Sequence of chain 1.A:
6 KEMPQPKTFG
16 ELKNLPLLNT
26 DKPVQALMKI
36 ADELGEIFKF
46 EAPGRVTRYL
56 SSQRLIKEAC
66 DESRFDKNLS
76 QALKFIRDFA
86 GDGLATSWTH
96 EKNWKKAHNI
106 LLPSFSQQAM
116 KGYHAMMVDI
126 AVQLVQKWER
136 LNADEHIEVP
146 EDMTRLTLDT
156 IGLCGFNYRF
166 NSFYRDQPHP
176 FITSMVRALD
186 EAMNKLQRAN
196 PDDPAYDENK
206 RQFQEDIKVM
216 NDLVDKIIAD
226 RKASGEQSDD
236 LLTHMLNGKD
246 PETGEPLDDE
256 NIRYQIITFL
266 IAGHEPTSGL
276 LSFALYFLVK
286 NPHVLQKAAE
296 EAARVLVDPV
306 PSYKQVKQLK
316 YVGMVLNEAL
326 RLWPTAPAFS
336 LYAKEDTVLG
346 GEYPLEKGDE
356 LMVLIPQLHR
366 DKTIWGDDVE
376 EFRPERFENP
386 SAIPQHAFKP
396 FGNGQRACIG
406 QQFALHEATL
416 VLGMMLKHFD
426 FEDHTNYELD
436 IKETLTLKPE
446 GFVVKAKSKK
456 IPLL

The protein below binds the small molecule below.
Small molecule (SMILES): O=C(CCCCn1ccnc1)N[C@@H](Cc1ccccc1)C(=O)O

Binding-site contacts:
Ligand atom C02 contacts residue MET357 of chain 1.A at 4.0 Å (hydrophobic).
Ligand atom C04 contacts residue TYR54 of chain 1.A at 3.6 Å (hydrophobic).
Ligand atom C06 contacts residue TYR54 of chain 1.A at 3.9 Å (hydrophobic).
Ligand atom C20 contacts residue PRO332 of chain 1.A at 3.9 Å (hydrophobic).
Ligand atom O01 contacts residue TYR54 of chain 1.A at 2.7 Å (h-bond).
Ligand atom C11 contacts residue TYR54 of chain 1.A at 3.3 Å (hydrophobic).
Ligand atom C12 contacts residue ALA77 of chain 1.A at 3.9 Å (hydrophobic).
Ligand atom N22 contacts residue ALA333 of chain 1.A at 3.7 Å.
Ligand atom C12 contacts residue SER75 of chain 1.A at 3.6 Å.
Ligand atom C17 contacts residue ALA333 of chain 1.A at 3.9 Å (hydrophobic).
Ligand atom C10 contacts residue ARG50 of chain 1.A at 3.5 Å.
Ligand atom C10 contacts residue PHE45 of chain 1.A at 3.7 Å (hydrophobic).
Ligand atom C20 contacts residue ALA333 of chain 1.A at 3.2 Å (hydrophobic).
Ligand atom C21 contacts residue ALA333 of chain 1.A at 3.2 Å (hydrophobic).
Ligand atom O14 contacts residue GLN76 of chain 1.A at 2.8 Å (h-bond).
Ligand atom O13 contacts residue GLN76 of chain 1.A at 3.4 Å (h-bond).
Ligand atom C05 contacts residue LEU23 of chain 1.A at 3.7 Å (hydrophobic).
Ligand atom N19 contacts residue ALA333 of chain 1.A at 3.7 Å.
Ligand atom C12 contacts residue GLN76 of chain 1.A at 3.5 Å.
Ligand atom C11 contacts residue ARG50 of chain 1.A at 3.6 Å.
Ligand atom O13 contacts residue LEU191 of chain 1.A at 3.9 Å.
Ligand atom C06 contacts residue LEU23 of chain 1.A at 3.6 Å (hydrophobic).
Ligand atom C02 contacts residue TYR54 of chain 1.A at 3.7 Å (hydrophobic).
Ligand atom C12 contacts residue ARG50 of chain 1.A at 3.7 Å.
Ligand atom C06 contacts residue ARG50 of chain 1.A at 3.6 Å.
Ligand atom C07 contacts residue ARG50 of chain 1.A at 3.5 Å.
Ligand atom O13 contacts residue SER75 of chain 1.A at 3.5 Å.
Ligand atom C08 contacts residue ARG50 of chain 1.A at 3.2 Å.
Ligand atom O14 contacts residue ARG50 of chain 1.A at 2.5 Å (salt-bridge).
Ligand atom C23 contacts residue ALA333 of chain 1.A at 3.9 Å (hydrophobic).
Ligand atom O01 contacts residue LEU32 of chain 1.A at 3.5 Å.
Ligand atom C09 contacts residue ARG50 of chain 1.A at 3.3 Å.
Ligand atom C05 contacts residue TYR54 of chain 1.A at 3.5 Å (hydrophobic).
Ligand atom O13 contacts residue ALA77 of chain 1.A at 2.9 Å (h-bond).
Ligand atom C21 contacts residue ALA331 of chain 1.A at 3.3 Å (hydrophobic).
Ligand atom O01 contacts residue MET357 of chain 1.A at 3.9 Å.
Ligand atom O14 contacts residue SER75 of chain 1.A at 3.5 Å.
Ligand atom C07 contacts residue LEU23 of chain 1.A at 4.0 Å (hydrophobic).
Ligand atom C21 contacts residue PRO332 of chain 1.A at 3.2 Å (hydrophobic).
Ligand atom C07 contacts residue LEU191 of chain 1.A at 3.8 Å (hydrophobic).